Binding-site contacts:
Ligand atom C8 contacts residue GLY81 of chain 1.G at 4.2 Å.
Ligand atom OP2 contacts residue MG1 of chain 1.UL at 3.9 Å.
Ligand atom N7 contacts residue GLY81 of chain 1.G at 4.2 Å.
Ligand atom N7 contacts residue GLY82 of chain 1.G at 3.9 Å.
Ligand atom OP1 contacts residue GLY81 of chain 1.G at 4.0 Å.
Ligand atom O5' contacts residue GLY81 of chain 1.G at 4.5 Å.
Ligand atom P contacts residue MG1 of chain 1.HK at 4.5 Å.
Ligand atom C8 contacts residue GLY82 of chain 1.G at 4.0 Å.
Ligand atom N7 contacts residue MG1 of chain 1.UL at 4.3 Å.
Ligand atom OP1 contacts residue MG1 of chain 1.HK at 3.0 Å.

Sequence of chain 1.G:
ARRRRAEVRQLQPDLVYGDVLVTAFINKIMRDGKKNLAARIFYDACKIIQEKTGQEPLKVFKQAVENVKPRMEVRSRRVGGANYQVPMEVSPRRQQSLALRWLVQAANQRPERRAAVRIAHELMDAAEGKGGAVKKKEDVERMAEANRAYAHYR

The small molecule below binds the protein below.
Small molecule (SMILES): Nc1nc(=O)c2ncn([C@@H]3O[C@H](CO[P](=O)(O)O[C@H]4[C@@H](O)[C@H](n5ccc(=O)[nH]c5=O)O[C@@H]4CO[P](=O)(O)O[C@H]4[C@@H](O)[C@H](n5cnc6c(N)ncnc65)O[C@@H]4CO[P](=O)(O)O[C@H]4[C@@H](O)[C@H](n5cnc6c(N)ncnc65)O[C@@H]4CO[P](=O)(O)O[C@H]4[C@@H](O)[C@H](n5cnc6c(N)ncnc65)O[C@@H]4CO[P](=O)(O)O[C@H]4[C@@H](O)[C@H](n5cnc6c(N)ncnc65)O[C@@H]4COP(=O)=O)[C@@H](O)[C@H]3O)c2[nH]1